The small molecule below binds the protein below.
Small molecule (SMILES): N[C@@H](CCC(=O)O)C(=O)O

Sequence of chain 1.A:
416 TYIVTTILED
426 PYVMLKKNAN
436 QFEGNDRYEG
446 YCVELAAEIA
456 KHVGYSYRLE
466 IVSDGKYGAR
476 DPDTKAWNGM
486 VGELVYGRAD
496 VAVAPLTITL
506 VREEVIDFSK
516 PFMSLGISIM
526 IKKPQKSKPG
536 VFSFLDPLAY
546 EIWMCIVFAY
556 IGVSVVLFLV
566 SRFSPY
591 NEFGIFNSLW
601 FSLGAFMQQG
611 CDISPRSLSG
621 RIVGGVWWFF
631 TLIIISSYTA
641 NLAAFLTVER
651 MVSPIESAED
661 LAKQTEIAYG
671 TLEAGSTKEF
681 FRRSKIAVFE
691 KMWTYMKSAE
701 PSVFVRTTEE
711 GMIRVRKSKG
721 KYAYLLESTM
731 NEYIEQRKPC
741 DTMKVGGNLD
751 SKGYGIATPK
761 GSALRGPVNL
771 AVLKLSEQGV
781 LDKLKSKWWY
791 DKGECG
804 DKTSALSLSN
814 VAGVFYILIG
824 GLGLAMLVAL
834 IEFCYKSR

Binding-site contacts:
Ligand atom OE2 contacts residue LYS678 of chain 1.A at 3.7 Å.
Ligand atom C contacts residue SER676 of chain 1.A at 2.9 Å.
Ligand atom O contacts residue PRO500 of chain 1.A at 3.1 Å (h-bond).
Ligand atom CB contacts residue GLY675 of chain 1.A at 4.0 Å.
Ligand atom CA contacts residue TYR472 of chain 1.A at 4.3 Å (hydrophobic).
Ligand atom OXT contacts residue SER676 of chain 1.A at 2.7 Å (h-bond).
Ligand atom OXT contacts residue GLY675 of chain 1.A at 3.6 Å.
Ligand atom OE1 contacts residue LEU672 of chain 1.A at 3.2 Å (h-bond).
Ligand atom CB contacts residue TYR472 of chain 1.A at 4.1 Å (hydrophobic).
Ligand atom CD contacts residue THR677 of chain 1.A at 3.5 Å.
Ligand atom N contacts residue GLU727 of chain 1.A at 4.1 Å.
Ligand atom O contacts residue TYR472 of chain 1.A at 3.3 Å.
Ligand atom C contacts residue THR502 of chain 1.A at 4.2 Å.
Ligand atom CD contacts residue THR671 of chain 1.A at 3.4 Å.
Ligand atom CD contacts residue LEU725 of chain 1.A at 4.2 Å (hydrophobic).
Ligand atom CA contacts residue SER676 of chain 1.A at 3.4 Å.
Ligand atom CB contacts residue THR677 of chain 1.A at 4.1 Å.
Ligand atom OE2 contacts residue GLY675 of chain 1.A at 3.8 Å.
Ligand atom OE2 contacts residue LEU672 of chain 1.A at 3.6 Å.
Ligand atom CG contacts residue THR677 of chain 1.A at 3.5 Å.
Ligand atom O contacts residue LEU501 of chain 1.A at 4.0 Å.
Ligand atom OE1 contacts residue TYR724 of chain 1.A at 4.2 Å.
Ligand atom OE2 contacts residue SER676 of chain 1.A at 4.5 Å.
Ligand atom OE1 contacts residue THR671 of chain 1.A at 3.1 Å (h-bond).
Ligand atom N contacts residue MET730 of chain 1.A at 3.7 Å.
Ligand atom OE1 contacts residue LEU725 of chain 1.A at 3.2 Å (h-bond).
Ligand atom OE1 contacts residue LEU726 of chain 1.A at 4.1 Å.
Ligand atom OE2 contacts residue THR671 of chain 1.A at 3.1 Å (h-bond).
Ligand atom C contacts residue TYR472 of chain 1.A at 3.6 Å (hydrophobic).
Ligand atom O contacts residue THR502 of chain 1.A at 3.6 Å.
Ligand atom OXT contacts residue THR677 of chain 1.A at 4.4 Å.
Ligand atom O contacts residue SER676 of chain 1.A at 3.5 Å (h-bond).
Ligand atom C contacts residue PRO500 of chain 1.A at 4.3 Å (hydrophobic).
Ligand atom CD contacts residue LEU672 of chain 1.A at 3.7 Å (hydrophobic).
Ligand atom CB contacts residue SER676 of chain 1.A at 3.9 Å.
Ligand atom N contacts residue TYR472 of chain 1.A at 3.9 Å.
Ligand atom OE1 contacts residue THR677 of chain 1.A at 4.3 Å.
Ligand atom OE2 contacts residue THR677 of chain 1.A at 3.4 Å.
Ligand atom OXT contacts residue TYR472 of chain 1.A at 3.2 Å.